A protein and the small-molecule ligand that binds it are described below.
Small molecule (SMILES): CC(=O)N[C@H]1[C@@H](O[C@H]2[C@H](O)[C@@H](NC(C)=O)CO[C@@H]2CO)O[C@H](CO)[C@@H](O[C@@H]2O[C@H](CO[C@H]3O[C@H](CO)[C@@H](O)[C@H](O)[C@@H]3O)[C@@H](O)[C@H](O[C@H]3O[C@H](CO)[C@@H](O)[C@H](O)[C@@H]3O)[C@@H]2O)[C@@H]1O

Binding-site contacts:
Ligand atom O6 contacts residue ASP359 of chain 1.B at 2.8 Å (salt-bridge).
Ligand atom O5 contacts residue TRP429 of chain 1.B at 3.5 Å.
Ligand atom C5 contacts residue ASN366 of chain 1.B at 3.7 Å.
Ligand atom C3 contacts residue TRP429 of chain 1.B at 4.0 Å (hydrophobic).
Ligand atom C1 contacts residue GLU362 of chain 1.B at 3.6 Å.
Ligand atom C2 contacts residue TRP429 of chain 1.B at 3.9 Å (hydrophobic).
Ligand atom N2 contacts residue ASN366 of chain 1.B at 2.9 Å (h-bond).
Ligand atom O7 contacts residue ASP311 of chain 1.B at 2.7 Å (salt-bridge).
Ligand atom C6 contacts residue TRP429 of chain 1.B at 3.8 Å (hydrophobic).
Ligand atom N2 contacts residue GLU362 of chain 1.B at 3.9 Å.
Ligand atom C3 contacts residue ASN366 of chain 1.B at 3.8 Å.
Ligand atom C6 contacts residue LYS423 of chain 1.B at 3.4 Å.
Ligand atom O6 contacts residue LYS423 of chain 1.B at 3.5 Å.
Ligand atom C8 contacts residue ARG309 of chain 1.B at 3.7 Å.
Ligand atom C8 contacts residue ASP311 of chain 1.B at 4.0 Å.
Ligand atom N2 contacts residue TRP429 of chain 1.B at 4.0 Å.
Ligand atom C5 contacts residue TRP429 of chain 1.B at 3.8 Å (hydrophobic).
Ligand atom C6 contacts residue ILE425 of chain 1.B at 3.4 Å (hydrophobic).
Ligand atom O6 contacts residue TYR426 of chain 1.B at 3.0 Å (h-bond).
Ligand atom O4 contacts residue LEU355 of chain 1.B at 3.4 Å.
Ligand atom O5 contacts residue ASN366 of chain 1.B at 2.4 Å (h-bond).
Ligand atom C7 contacts residue ARG309 of chain 1.B at 4.0 Å.
Ligand atom O7 contacts residue ASN366 of chain 1.B at 3.5 Å (h-bond).
Ligand atom O7 contacts residue ARG309 of chain 1.B at 3.8 Å.
Ligand atom O5 contacts residue ALA363 of chain 1.B at 3.8 Å.
Ligand atom O3 contacts residue TRP429 of chain 1.B at 3.4 Å.
Ligand atom O6 contacts residue ALA363 of chain 1.B at 3.9 Å.
Ligand atom C6 contacts residue ASP359 of chain 1.B at 3.8 Å.
Ligand atom C6 contacts residue TYR426 of chain 1.B at 3.9 Å (hydrophobic).
Ligand atom C6 contacts residue ALA363 of chain 1.B at 3.8 Å (hydrophobic).
Ligand atom C1 contacts residue ASN366 of chain 1.B at 1.4 Å.
Ligand atom C2 contacts residue GLU362 of chain 1.B at 3.6 Å.
Ligand atom O6 contacts residue ILE425 of chain 1.B at 3.6 Å.
Ligand atom O6 contacts residue GLU362 of chain 1.B at 4.0 Å.
Ligand atom C7 contacts residue ASN366 of chain 1.B at 3.3 Å.
Ligand atom C5 contacts residue ASP359 of chain 1.B at 3.8 Å.
Ligand atom C7 contacts residue ASP311 of chain 1.B at 3.7 Å.
Ligand atom C2 contacts residue ASN366 of chain 1.B at 2.5 Å.
Ligand atom O5 contacts residue GLU362 of chain 1.B at 3.6 Å.
Ligand atom C4 contacts residue TRP429 of chain 1.B at 4.0 Å (hydrophobic).

Sequence of chain 1.B:
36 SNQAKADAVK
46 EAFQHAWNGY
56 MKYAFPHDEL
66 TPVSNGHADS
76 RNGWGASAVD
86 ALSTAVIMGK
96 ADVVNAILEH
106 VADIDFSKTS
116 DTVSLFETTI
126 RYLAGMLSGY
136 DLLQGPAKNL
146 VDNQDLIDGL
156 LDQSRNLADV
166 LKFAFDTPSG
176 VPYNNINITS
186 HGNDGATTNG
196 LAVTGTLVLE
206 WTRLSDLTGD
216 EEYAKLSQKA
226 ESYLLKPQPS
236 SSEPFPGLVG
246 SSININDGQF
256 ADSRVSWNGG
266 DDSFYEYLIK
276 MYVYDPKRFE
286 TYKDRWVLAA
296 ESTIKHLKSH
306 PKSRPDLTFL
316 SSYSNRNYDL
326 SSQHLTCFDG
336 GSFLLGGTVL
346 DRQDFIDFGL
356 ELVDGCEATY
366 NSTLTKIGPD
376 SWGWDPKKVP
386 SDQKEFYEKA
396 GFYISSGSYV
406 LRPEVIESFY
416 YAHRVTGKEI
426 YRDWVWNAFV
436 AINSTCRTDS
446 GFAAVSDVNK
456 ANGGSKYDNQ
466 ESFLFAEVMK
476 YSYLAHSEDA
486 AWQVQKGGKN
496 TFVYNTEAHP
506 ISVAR